Binding-site contacts:
Ligand atom C contacts residue LYS226 of chain 1.A at 3.5 Å.
Ligand atom O3 contacts residue LYS226 of chain 1.A at 2.8 Å (salt-bridge).
Ligand atom CB contacts residue TYR197 of chain 1.A at 4.5 Å (hydrophobic).
Ligand atom O3 contacts residue ASN218 of chain 1.A at 3.1 Å (h-bond).
Ligand atom C contacts residue PHE205 of chain 1.A at 3.6 Å (hydrophobic).
Ligand atom O3 contacts residue ALA306 of chain 1.A at 4.1 Å.
Ligand atom OXT contacts residue LYS226 of chain 1.A at 2.8 Å (salt-bridge).
Ligand atom CB contacts residue LYS226 of chain 1.A at 4.5 Å.
Ligand atom CB contacts residue PHE205 of chain 1.A at 3.7 Å (hydrophobic).
Ligand atom CA contacts residue PHE205 of chain 1.A at 4.0 Å (hydrophobic).
Ligand atom O3 contacts residue TYR197 of chain 1.A at 3.5 Å.
Ligand atom CA contacts residue TYR197 of chain 1.A at 3.9 Å (hydrophobic).
Ligand atom O contacts residue EDO1 of chain 1.O at 3.6 Å.
Ligand atom OXT contacts residue PHE205 of chain 1.A at 4.2 Å.
Ligand atom OXT contacts residue ASN300 of chain 1.A at 3.4 Å (h-bond).
Ligand atom OXT contacts residue EDO1 of chain 1.O at 3.0 Å (h-bond).
Ligand atom O contacts residue TYR197 of chain 1.A at 3.9 Å.
Ligand atom CB contacts residue ASN218 of chain 1.A at 3.9 Å.
Ligand atom OXT contacts residue TYR197 of chain 1.A at 4.0 Å.
Ligand atom CA contacts residue ASN218 of chain 1.A at 3.9 Å.
Ligand atom C contacts residue TYR197 of chain 1.A at 4.0 Å (hydrophobic).
Ligand atom CA contacts residue LYS226 of chain 1.A at 3.4 Å.
Ligand atom O contacts residue PHE205 of chain 1.A at 3.5 Å.
Ligand atom C contacts residue EDO1 of chain 1.O at 3.5 Å.

Sequence of chain 1.A:
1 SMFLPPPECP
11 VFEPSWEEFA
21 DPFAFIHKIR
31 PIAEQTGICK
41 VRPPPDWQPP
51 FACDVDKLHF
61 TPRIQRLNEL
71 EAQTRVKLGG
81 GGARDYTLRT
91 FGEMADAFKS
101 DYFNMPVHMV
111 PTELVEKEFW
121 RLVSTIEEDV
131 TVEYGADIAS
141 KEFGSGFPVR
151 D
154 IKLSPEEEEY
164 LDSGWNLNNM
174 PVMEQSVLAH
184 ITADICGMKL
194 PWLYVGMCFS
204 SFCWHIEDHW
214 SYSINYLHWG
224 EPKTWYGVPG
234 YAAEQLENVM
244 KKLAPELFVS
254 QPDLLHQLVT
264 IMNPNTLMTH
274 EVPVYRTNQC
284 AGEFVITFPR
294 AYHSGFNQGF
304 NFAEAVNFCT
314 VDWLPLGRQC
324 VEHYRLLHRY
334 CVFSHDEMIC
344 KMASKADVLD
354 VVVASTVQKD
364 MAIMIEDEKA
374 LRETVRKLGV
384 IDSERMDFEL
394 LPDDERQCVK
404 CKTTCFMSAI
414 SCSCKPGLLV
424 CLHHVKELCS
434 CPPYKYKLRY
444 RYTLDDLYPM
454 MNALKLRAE

A small-molecule ligand and the protein it binds are described below.
Small molecule (SMILES): CC(=O)C(=O)O